Sequence of chain 1.F:
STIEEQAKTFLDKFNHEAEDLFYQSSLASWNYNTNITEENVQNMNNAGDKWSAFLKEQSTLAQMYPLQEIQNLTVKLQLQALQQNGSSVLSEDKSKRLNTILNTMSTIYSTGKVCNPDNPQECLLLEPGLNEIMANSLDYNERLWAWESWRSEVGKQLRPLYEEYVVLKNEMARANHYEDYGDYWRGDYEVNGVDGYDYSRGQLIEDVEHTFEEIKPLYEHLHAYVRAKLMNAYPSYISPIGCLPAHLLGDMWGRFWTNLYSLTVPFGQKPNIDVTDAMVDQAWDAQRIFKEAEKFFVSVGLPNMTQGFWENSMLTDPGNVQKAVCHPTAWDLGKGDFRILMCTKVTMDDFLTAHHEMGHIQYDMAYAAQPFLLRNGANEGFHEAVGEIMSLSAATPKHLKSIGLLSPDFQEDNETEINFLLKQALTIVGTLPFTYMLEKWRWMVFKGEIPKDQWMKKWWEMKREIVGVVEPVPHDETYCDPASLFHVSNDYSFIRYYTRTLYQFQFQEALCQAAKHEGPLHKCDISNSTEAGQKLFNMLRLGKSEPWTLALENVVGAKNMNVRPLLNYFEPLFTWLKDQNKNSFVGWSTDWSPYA

Binding-site contacts:
Ligand atom C4 contacts residue ASN432 of chain 1.F at 4.2 Å.
Ligand atom O3 contacts residue ASN432 of chain 1.F at 3.7 Å.
Ligand atom C7 contacts residue ASN432 of chain 1.F at 3.5 Å.
Ligand atom C2 contacts residue ASN432 of chain 1.F at 2.5 Å.
Ligand atom C3 contacts residue ASN432 of chain 1.F at 3.6 Å.
Ligand atom N2 contacts residue ASN432 of chain 1.F at 3.4 Å (h-bond).
Ligand atom C8 contacts residue ASN432 of chain 1.F at 4.3 Å.
Ligand atom O6 contacts residue PHE285 of chain 1.F at 3.7 Å.
Ligand atom O7 contacts residue ASN432 of chain 1.F at 3.4 Å (h-bond).
Ligand atom C1 contacts residue ASN432 of chain 1.F at 1.4 Å.
Ligand atom O5 contacts residue ASN432 of chain 1.F at 2.4 Å (h-bond).
Ligand atom O5 contacts residue PHE285 of chain 1.F at 4.3 Å.
Ligand atom C5 contacts residue ASN432 of chain 1.F at 3.6 Å.

The protein below binds the small molecule below.
Small molecule (SMILES): CC(=O)N[C@@H]1[C@@H](O)[C@H](O)[C@@H](CO)O[C@H]1O